Binding-site contacts:
Ligand atom O7 contacts residue ASN67 of chain 40.A at 4.3 Å.
Ligand atom C5 contacts residue ASN67 of chain 40.A at 3.7 Å.
Ligand atom C8 contacts residue ASN67 of chain 40.A at 4.3 Å.
Ligand atom C3 contacts residue ASN67 of chain 40.A at 3.8 Å.
Ligand atom C7 contacts residue ASN67 of chain 40.A at 3.9 Å.
Ligand atom C8 contacts residue MET118 of chain 40.A at 4.3 Å (hydrophobic).
Ligand atom C8 contacts residue PHE90 of chain 40.A at 3.7 Å (hydrophobic).
Ligand atom C1 contacts residue ASN67 of chain 40.A at 1.4 Å.
Ligand atom O5 contacts residue ASN67 of chain 40.A at 2.4 Å (h-bond).
Ligand atom N2 contacts residue ASN67 of chain 40.A at 2.9 Å (h-bond).
Ligand atom C4 contacts residue ASN67 of chain 40.A at 4.2 Å.
Ligand atom C2 contacts residue ASN67 of chain 40.A at 2.5 Å.

Sequence of chain 40.A:
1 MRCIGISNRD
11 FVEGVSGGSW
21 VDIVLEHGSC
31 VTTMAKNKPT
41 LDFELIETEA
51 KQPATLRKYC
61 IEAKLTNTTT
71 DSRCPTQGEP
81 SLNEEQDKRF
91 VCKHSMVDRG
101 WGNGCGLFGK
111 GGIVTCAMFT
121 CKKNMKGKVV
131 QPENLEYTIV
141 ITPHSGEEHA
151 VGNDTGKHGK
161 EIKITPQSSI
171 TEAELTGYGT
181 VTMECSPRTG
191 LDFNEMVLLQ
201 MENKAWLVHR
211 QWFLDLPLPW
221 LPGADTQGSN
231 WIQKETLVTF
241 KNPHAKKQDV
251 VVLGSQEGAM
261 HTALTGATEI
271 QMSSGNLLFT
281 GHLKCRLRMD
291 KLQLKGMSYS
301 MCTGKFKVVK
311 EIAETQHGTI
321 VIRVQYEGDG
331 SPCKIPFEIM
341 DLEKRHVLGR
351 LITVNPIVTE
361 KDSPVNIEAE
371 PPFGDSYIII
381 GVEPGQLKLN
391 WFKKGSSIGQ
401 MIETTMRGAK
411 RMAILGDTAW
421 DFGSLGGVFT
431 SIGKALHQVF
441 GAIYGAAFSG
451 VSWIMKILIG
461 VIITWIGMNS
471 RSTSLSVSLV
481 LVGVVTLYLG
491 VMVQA

A small-molecule ligand and the protein it binds are described below.
Small molecule (SMILES): CC(=O)N[C@@H]1[C@@H](O)[C@H](O)[C@@H](CO)O[C@H]1O